Sequence of chain 1.A:
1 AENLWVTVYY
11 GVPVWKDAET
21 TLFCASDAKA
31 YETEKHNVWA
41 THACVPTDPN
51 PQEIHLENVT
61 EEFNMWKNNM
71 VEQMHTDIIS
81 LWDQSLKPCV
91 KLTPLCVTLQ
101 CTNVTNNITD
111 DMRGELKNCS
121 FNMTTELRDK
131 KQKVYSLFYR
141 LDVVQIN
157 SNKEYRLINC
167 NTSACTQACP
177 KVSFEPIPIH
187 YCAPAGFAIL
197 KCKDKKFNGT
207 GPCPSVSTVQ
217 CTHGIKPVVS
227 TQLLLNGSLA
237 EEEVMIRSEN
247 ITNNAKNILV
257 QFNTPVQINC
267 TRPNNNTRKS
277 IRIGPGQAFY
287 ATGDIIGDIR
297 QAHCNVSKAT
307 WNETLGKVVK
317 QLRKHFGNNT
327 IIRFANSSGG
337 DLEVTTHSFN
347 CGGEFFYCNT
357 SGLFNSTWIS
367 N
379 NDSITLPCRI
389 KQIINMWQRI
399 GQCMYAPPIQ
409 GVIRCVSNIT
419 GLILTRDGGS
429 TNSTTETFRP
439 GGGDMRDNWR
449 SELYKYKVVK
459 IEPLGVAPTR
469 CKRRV

Binding-site contacts:
Ligand atom O7 contacts residue ILE247 of chain 1.A at 4.5 Å.
Ligand atom C8 contacts residue SER244 of chain 1.A at 4.4 Å.
Ligand atom C8 contacts residue ASN204 of chain 1.A at 4.4 Å.
Ligand atom C7 contacts residue ASN204 of chain 1.A at 3.2 Å.
Ligand atom C4 contacts residue ASN204 of chain 1.A at 4.3 Å.
Ligand atom C1 contacts residue ASN204 of chain 1.A at 1.4 Å.
Ligand atom C5 contacts residue ASN204 of chain 1.A at 3.6 Å.
Ligand atom C2 contacts residue ASN204 of chain 1.A at 2.6 Å.
Ligand atom O7 contacts residue ASN204 of chain 1.A at 3.0 Å (h-bond).
Ligand atom C3 contacts residue ASN204 of chain 1.A at 3.9 Å.
Ligand atom N2 contacts residue ASN204 of chain 1.A at 3.0 Å (h-bond).
Ligand atom O5 contacts residue ASN204 of chain 1.A at 2.4 Å (h-bond).
Ligand atom C6 contacts residue ASN204 of chain 1.A at 4.4 Å.
Ligand atom O6 contacts residue ASN204 of chain 1.A at 4.1 Å.
Ligand atom C8 contacts residue GLU245 of chain 1.A at 4.3 Å.

A small-molecule ligand and the protein it binds are described below.
Small molecule (SMILES): CC(=O)N[C@H]1[C@H](O[C@H]2[C@H](O)[C@@H](NC(C)=O)CO[C@@H]2CO)O[C@H](CO)[C@@H](O)[C@@H]1O